Sequence of chain 1.D:
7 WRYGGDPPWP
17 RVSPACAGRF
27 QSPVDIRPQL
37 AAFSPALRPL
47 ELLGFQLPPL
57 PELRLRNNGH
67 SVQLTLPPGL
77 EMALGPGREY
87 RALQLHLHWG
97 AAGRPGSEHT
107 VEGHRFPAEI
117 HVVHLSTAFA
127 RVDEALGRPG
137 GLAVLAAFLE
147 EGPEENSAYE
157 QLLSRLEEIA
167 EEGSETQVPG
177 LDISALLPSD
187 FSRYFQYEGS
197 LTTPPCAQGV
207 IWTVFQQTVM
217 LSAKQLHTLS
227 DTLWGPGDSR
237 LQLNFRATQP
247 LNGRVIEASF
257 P

Binding-site contacts:
Ligand atom S1 contacts residue ZN1 of chain 1.N at 2.6 Å.
Ligand atom S13 contacts residue GOL1 of chain 1.P at 3.9 Å.
Ligand atom O5 contacts residue ZN1 of chain 1.N at 2.6 Å.
Ligand atom C10 contacts residue GOL1 of chain 1.P at 3.4 Å.
Ligand atom S1 contacts residue THR198 of chain 1.D at 3.5 Å (h-bond).
Ligand atom S1 contacts residue HIS92 of chain 1.D at 3.5 Å (h-bond).
Ligand atom O6 contacts residue THR198 of chain 1.D at 3.4 Å (h-bond).
Ligand atom C10 contacts residue THR199 of chain 1.D at 3.9 Å.
Ligand atom O6 contacts residue ZN1 of chain 1.N at 3.7 Å.
Ligand atom O14 contacts residue VAL119 of chain 1.D at 3.5 Å.
Ligand atom C8 contacts residue THR198 of chain 1.D at 3.8 Å.
Ligand atom N7 contacts residue ZN1 of chain 1.N at 2.0 Å.
Ligand atom C26 contacts residue VAL128 of chain 1.D at 3.8 Å (hydrophobic).
Ligand atom C21 contacts residue VAL128 of chain 1.D at 3.9 Å (hydrophobic).
Ligand atom O18 contacts residue PRO201 of chain 1.D at 3.8 Å.
Ligand atom O6 contacts residue TRP208 of chain 1.D at 3.5 Å.
Ligand atom O18 contacts residue PRO200 of chain 1.D at 3.9 Å.
Ligand atom N7 contacts residue THR198 of chain 1.D at 2.5 Å (h-bond).
Ligand atom C12 contacts residue VAL119 of chain 1.D at 3.7 Å (hydrophobic).
Ligand atom C12 contacts residue GOL1 of chain 1.P at 3.1 Å.
Ligand atom C9 contacts residue GOL1 of chain 1.P at 3.8 Å.
Ligand atom C11 contacts residue LEU197 of chain 1.D at 3.9 Å (hydrophobic).
Ligand atom O5 contacts residue TRP208 of chain 1.D at 3.8 Å.
Ligand atom O5 contacts residue VAL119 of chain 1.D at 3.8 Å.
Ligand atom O15 contacts residue GLN90 of chain 1.D at 2.8 Å (h-bond).
Ligand atom O5 contacts residue HIS92 of chain 1.D at 3.0 Å.
Ligand atom C12 contacts residue LEU197 of chain 1.D at 3.9 Å (hydrophobic).
Ligand atom C9 contacts residue THR199 of chain 1.D at 2.8 Å.
Ligand atom O5 contacts residue HIS117 of chain 1.D at 3.2 Å (h-bond).
Ligand atom N7 contacts residue HIS117 of chain 1.D at 3.9 Å.
Ligand atom C9 contacts residue LEU197 of chain 1.D at 3.8 Å (hydrophobic).
Ligand atom N7 contacts residue HIS92 of chain 1.D at 3.4 Å (h-bond).
Ligand atom N7 contacts residue HIS94 of chain 1.D at 3.4 Å (h-bond).
Ligand atom C11 contacts residue GOL1 of chain 1.P at 3.1 Å.
Ligand atom C8 contacts residue THR199 of chain 1.D at 3.4 Å.
Ligand atom C22 contacts residue LEU132 of chain 1.D at 3.9 Å (hydrophobic).
Ligand atom C8 contacts residue GOL1 of chain 1.P at 3.7 Å.
Ligand atom S13 contacts residue GLN90 of chain 1.D at 3.8 Å.
Ligand atom C7 contacts residue GOL1 of chain 1.P at 3.4 Å.
Ligand atom O15 contacts residue GOL1 of chain 1.P at 3.9 Å.

A protein and the small-molecule ligand that binds it are described below.
Small molecule (SMILES): NS(=O)(=O)c1ccc2c(c1)S(=O)(=O)N(CCc1ccccc1)C2=O